Binding-site contacts:
Ligand atom C29 contacts residue THR162 of chain 1.B at 3.5 Å.
Ligand atom C33 contacts residue SER221 of chain 1.B at 3.4 Å.
Ligand atom C23 contacts residue SER146 of chain 1.B at 3.6 Å.
Ligand atom N10 contacts residue TYR277 of chain 1.B at 3.7 Å.
Ligand atom C07 contacts residue TYR277 of chain 1.B at 3.6 Å (hydrophobic).
Ligand atom O28 contacts residue ASP68 of chain 1.B at 3.0 Å (salt-bridge).
Ligand atom O40 contacts residue PRO147 of chain 1.B at 3.7 Å.
Ligand atom N38 contacts residue ARG217 of chain 1.B at 3.0 Å (salt-bridge).
Ligand atom O42 contacts residue ARG217 of chain 1.B at 3.0 Å (salt-bridge).
Ligand atom O44 contacts residue ARG217 of chain 1.B at 3.6 Å (salt-bridge).
Ligand atom C43 contacts residue ARG217 of chain 1.B at 3.5 Å.
Ligand atom N38 contacts residue VAL201 of chain 1.B at 3.8 Å.
Ligand atom C35 contacts residue SER221 of chain 1.B at 3.7 Å.
Ligand atom C35 contacts residue SER219 of chain 1.B at 3.3 Å.
Ligand atom N05 contacts residue TYR277 of chain 1.B at 3.5 Å.
Ligand atom C09 contacts residue TYR277 of chain 1.B at 3.7 Å (hydrophobic).
Ligand atom C14 contacts residue SER275 of chain 1.B at 3.7 Å.
Ligand atom N34 contacts residue MET70 of chain 1.B at 3.6 Å.
Ligand atom N34 contacts residue SER219 of chain 1.B at 3.3 Å (h-bond).
Ligand atom O40 contacts residue ALA148 of chain 1.B at 3.7 Å.
Ligand atom O36 contacts residue SER221 of chain 1.B at 3.8 Å.
Ligand atom O42 contacts residue PRO147 of chain 1.B at 3.6 Å.
Ligand atom C39 contacts residue ARG217 of chain 1.B at 3.2 Å.
Ligand atom C33 contacts residue MET70 of chain 1.B at 3.5 Å (hydrophobic).
Ligand atom O22 contacts residue PRO147 of chain 1.B at 3.5 Å.
Ligand atom O42 contacts residue LYS203 of chain 1.B at 3.0 Å (salt-bridge).
Ligand atom O01 contacts residue TYR277 of chain 1.B at 3.5 Å.
Ligand atom O41 contacts residue GLY145 of chain 1.B at 3.6 Å.
Ligand atom C04 contacts residue TYR277 of chain 1.B at 3.5 Å (hydrophobic).
Ligand atom O18 contacts residue SER275 of chain 1.B at 3.8 Å.
Ligand atom O36 contacts residue SER219 of chain 1.B at 2.6 Å (h-bond).
Ligand atom C02 contacts residue TYR277 of chain 1.B at 3.4 Å (hydrophobic).
Ligand atom N08 contacts residue TYR277 of chain 1.B at 3.6 Å.
Ligand atom C06 contacts residue TYR277 of chain 1.B at 3.5 Å (hydrophobic).
Ligand atom O15 contacts residue SER275 of chain 1.B at 3.6 Å (h-bond).
Ligand atom N34 contacts residue SER221 of chain 1.B at 2.7 Å (h-bond).
Ligand atom C04 contacts residue ASN323 of chain 1.B at 3.8 Å.
Ligand atom N03 contacts residue TYR277 of chain 1.B at 3.3 Å (h-bond).
Ligand atom C13 contacts residue SER275 of chain 1.B at 3.5 Å.
Ligand atom O12 contacts residue SER275 of chain 1.B at 2.9 Å (h-bond).

This protein binds this small molecule.
Small molecule (SMILES): O=c1nc[nH]c2c1ncn2[C@@H]1O[C@@H]2COP(=O)(O)O[C@H]3[C@@H](O)[C@H](n4cnc5c(=O)nc[nH]c54)O[C@@H]3COP(=O)(O)O[C@H]2[C@H]1O

Sequence of chain 1.B:
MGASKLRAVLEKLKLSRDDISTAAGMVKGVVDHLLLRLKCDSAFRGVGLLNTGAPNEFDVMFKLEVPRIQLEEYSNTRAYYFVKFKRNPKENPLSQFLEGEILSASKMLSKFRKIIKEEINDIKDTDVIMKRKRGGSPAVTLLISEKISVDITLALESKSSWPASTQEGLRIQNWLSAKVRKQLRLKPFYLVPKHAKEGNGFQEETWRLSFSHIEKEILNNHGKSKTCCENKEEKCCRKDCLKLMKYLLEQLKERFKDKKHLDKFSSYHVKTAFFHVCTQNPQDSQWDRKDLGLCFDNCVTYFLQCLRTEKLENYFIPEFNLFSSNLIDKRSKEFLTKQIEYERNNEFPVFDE